Sequence of chain 42.E:
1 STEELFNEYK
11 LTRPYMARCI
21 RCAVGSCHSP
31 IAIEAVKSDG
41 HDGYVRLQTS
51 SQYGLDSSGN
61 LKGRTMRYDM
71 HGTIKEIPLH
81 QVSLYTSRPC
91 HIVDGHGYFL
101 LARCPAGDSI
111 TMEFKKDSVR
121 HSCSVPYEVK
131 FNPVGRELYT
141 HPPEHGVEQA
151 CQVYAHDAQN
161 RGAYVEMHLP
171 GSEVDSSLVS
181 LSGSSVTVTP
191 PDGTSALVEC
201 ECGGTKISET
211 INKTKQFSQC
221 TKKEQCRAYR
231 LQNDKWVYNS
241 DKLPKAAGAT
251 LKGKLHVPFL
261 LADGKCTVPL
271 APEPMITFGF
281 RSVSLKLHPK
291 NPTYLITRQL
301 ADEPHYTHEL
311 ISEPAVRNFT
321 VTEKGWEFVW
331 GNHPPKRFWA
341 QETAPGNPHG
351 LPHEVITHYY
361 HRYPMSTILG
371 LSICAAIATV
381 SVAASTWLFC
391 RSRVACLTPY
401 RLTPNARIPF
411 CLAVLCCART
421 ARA

The small molecule below binds the protein below.
Small molecule (SMILES): CC(=O)N[C@@H]1[C@@H](O)[C@H](O)[C@@H](CO)O[C@H]1O

Binding-site contacts:
Ligand atom C7 contacts residue ASN212 of chain 42.E at 3.9 Å.
Ligand atom C3 contacts residue ASN212 of chain 42.E at 3.8 Å.
Ligand atom C4 contacts residue ASN212 of chain 42.E at 4.2 Å.
Ligand atom O5 contacts residue ASN212 of chain 42.E at 2.4 Å (h-bond).
Ligand atom C1 contacts residue ILE211 of chain 42.E at 4.2 Å (hydrophobic).
Ligand atom C5 contacts residue ASN212 of chain 42.E at 3.7 Å.
Ligand atom N2 contacts residue ASN212 of chain 42.E at 2.9 Å (h-bond).
Ligand atom O7 contacts residue ASN212 of chain 42.E at 4.5 Å.
Ligand atom C2 contacts residue ASN212 of chain 42.E at 2.4 Å.
Ligand atom C1 contacts residue ASN212 of chain 42.E at 1.4 Å.
Ligand atom N2 contacts residue ILE211 of chain 42.E at 4.3 Å.